Binding-site contacts:
Ligand atom C7 contacts residue ILE821 of chain 1.A at 3.6 Å (hydrophobic).
Ligand atom O30 contacts residue LYS748 of chain 1.A at 3.5 Å.
Ligand atom C16 contacts residue THR745 of chain 1.A at 3.8 Å.
Ligand atom C1 contacts residue ASP822 of chain 1.A at 4.0 Å.
Ligand atom C10 contacts residue GLU738 of chain 1.A at 3.5 Å.
Ligand atom N25 contacts residue ILE821 of chain 1.A at 3.4 Å.
Ligand atom N20 contacts residue ILE739 of chain 1.A at 3.5 Å.
Ligand atom N27 contacts residue TRP670 of chain 1.A at 3.3 Å.
Ligand atom C15 contacts residue LYS748 of chain 1.A at 3.9 Å.
Ligand atom N29 contacts residue GLU738 of chain 1.A at 2.9 Å (salt-bridge).
Ligand atom C18 contacts residue ALA743 of chain 1.A at 3.3 Å (hydrophobic).
Ligand atom N21 contacts residue ILE821 of chain 1.A at 3.5 Å.
Ligand atom C9 contacts residue MET811 of chain 1.A at 3.9 Å (hydrophobic).
Ligand atom N23 contacts residue TRP670 of chain 1.A at 3.5 Å.
Ligand atom C15 contacts residue THR745 of chain 1.A at 3.4 Å.
Ligand atom C4 contacts residue MET662 of chain 1.A at 3.9 Å (hydrophobic).
Ligand atom C2 contacts residue MET662 of chain 1.A at 3.8 Å (hydrophobic).
Ligand atom C11 contacts residue MET811 of chain 1.A at 3.8 Å (hydrophobic).
Ligand atom C15 contacts residue THR744 of chain 1.A at 3.4 Å.
Ligand atom N25 contacts residue ILE737 of chain 1.A at 3.6 Å.
Ligand atom N20 contacts residue GLU738 of chain 1.A at 3.6 Å.
Ligand atom C11 contacts residue TRP670 of chain 1.A at 3.4 Å (hydrophobic).
Ligand atom N20 contacts residue VAL740 of chain 1.A at 2.8 Å (h-bond).
Ligand atom C6 contacts residue ILE821 of chain 1.A at 3.7 Å (hydrophobic).
Ligand atom N26 contacts residue ILE821 of chain 1.A at 3.9 Å.
Ligand atom C17 contacts residue MET662 of chain 1.A at 3.9 Å (hydrophobic).
Ligand atom C12 contacts residue TRP670 of chain 1.A at 3.5 Å (hydrophobic).
Ligand atom N24 contacts residue ALA743 of chain 1.A at 3.6 Å.
Ligand atom C4 contacts residue ILE689 of chain 1.A at 3.9 Å (hydrophobic).
Ligand atom N21 contacts residue ILE737 of chain 1.A at 3.6 Å.
Ligand atom C17 contacts residue TRP670 of chain 1.A at 3.9 Å (hydrophobic).
Ligand atom C10 contacts residue VAL740 of chain 1.A at 3.9 Å (hydrophobic).
Ligand atom N27 contacts residue ALA743 of chain 1.A at 3.5 Å (h-bond).
Ligand atom N29 contacts residue ILE737 of chain 1.A at 3.6 Å.
Ligand atom C8 contacts residue MET811 of chain 1.A at 3.9 Å (hydrophobic).
Ligand atom O30 contacts residue THR745 of chain 1.A at 3.4 Å (h-bond).
Ligand atom C5 contacts residue VAL740 of chain 1.A at 3.4 Å (hydrophobic).
Ligand atom N22 contacts residue MET811 of chain 1.A at 3.6 Å (h-bond).
Ligand atom C18 contacts residue TRP670 of chain 1.A at 3.5 Å (hydrophobic).
Ligand atom N24 contacts residue TRP670 of chain 1.A at 3.3 Å.

Sequence of chain 1.A:
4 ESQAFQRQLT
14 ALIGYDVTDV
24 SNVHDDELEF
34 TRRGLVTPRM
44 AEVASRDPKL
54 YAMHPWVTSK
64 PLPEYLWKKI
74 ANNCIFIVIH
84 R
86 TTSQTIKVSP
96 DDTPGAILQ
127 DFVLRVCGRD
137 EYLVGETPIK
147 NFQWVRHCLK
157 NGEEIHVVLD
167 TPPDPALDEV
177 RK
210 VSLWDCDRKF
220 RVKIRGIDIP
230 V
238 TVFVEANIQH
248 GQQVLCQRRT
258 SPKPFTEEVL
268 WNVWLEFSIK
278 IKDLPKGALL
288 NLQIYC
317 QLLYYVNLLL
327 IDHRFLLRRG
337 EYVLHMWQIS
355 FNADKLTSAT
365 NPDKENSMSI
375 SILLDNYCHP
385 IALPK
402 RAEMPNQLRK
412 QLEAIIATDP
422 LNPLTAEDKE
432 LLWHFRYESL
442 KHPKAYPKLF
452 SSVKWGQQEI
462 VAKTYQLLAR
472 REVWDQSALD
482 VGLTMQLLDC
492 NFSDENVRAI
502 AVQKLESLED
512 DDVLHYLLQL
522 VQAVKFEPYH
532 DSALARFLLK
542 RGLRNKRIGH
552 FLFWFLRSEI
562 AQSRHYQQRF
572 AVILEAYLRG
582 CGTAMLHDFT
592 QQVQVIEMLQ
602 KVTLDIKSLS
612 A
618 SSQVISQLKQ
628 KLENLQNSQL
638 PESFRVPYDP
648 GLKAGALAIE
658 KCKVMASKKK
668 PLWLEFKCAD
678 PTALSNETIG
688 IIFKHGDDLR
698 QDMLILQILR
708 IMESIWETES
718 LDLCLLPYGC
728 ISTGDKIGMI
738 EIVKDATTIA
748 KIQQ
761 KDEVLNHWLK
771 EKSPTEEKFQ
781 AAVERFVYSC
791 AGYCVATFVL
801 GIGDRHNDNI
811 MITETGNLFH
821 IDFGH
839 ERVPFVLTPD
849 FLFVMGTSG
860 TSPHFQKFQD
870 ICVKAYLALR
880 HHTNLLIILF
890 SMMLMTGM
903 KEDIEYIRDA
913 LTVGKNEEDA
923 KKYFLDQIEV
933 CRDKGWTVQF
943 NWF

A small-molecule ligand and the protein it binds are described below.
Small molecule (SMILES): C[C@@H](c1nc(-c2cnc(N)c(-n3nnc4ccccc43)n2)nn1C)N1CCOCC1